Binding-site contacts:
Ligand atom C15 contacts residue LYS232 of chain 1.B at 4.0 Å.
Ligand atom C9 contacts residue PHE183 of chain 1.B at 3.9 Å (hydrophobic).
Ligand atom C9 contacts residue PHE277 of chain 1.B at 3.7 Å (hydrophobic).
Ligand atom C13 contacts residue PHE225 of chain 1.B at 4.1 Å (hydrophobic).
Ligand atom O14 contacts residue PHE225 of chain 1.B at 3.8 Å.
Ligand atom C8 contacts residue LEU180 of chain 1.B at 3.9 Å (hydrophobic).
Ligand atom C6 contacts residue CYS161 of chain 1.B at 4.1 Å (hydrophobic).
Ligand atom O22 contacts residue PHE169 of chain 1.B at 3.8 Å.
Ligand atom C1 contacts residue VAL175 of chain 1.B at 3.6 Å (hydrophobic).
Ligand atom C4 contacts residue PHE225 of chain 1.B at 3.9 Å (hydrophobic).
Ligand atom C5 contacts residue PHE169 of chain 1.B at 4.2 Å (hydrophobic).
Ligand atom C4 contacts residue PHE176 of chain 1.B at 4.1 Å (hydrophobic).
Ligand atom C10 contacts residue ILE222 of chain 1.B at 4.1 Å (hydrophobic).
Ligand atom C10 contacts residue PHE277 of chain 1.B at 3.9 Å (hydrophobic).
Ligand atom C18 contacts residue VAL175 of chain 1.B at 4.2 Å (hydrophobic).
Ligand atom O12 contacts residue PHE169 of chain 1.B at 3.3 Å.
Ligand atom O14 contacts residue PHE169 of chain 1.B at 4.1 Å.
Ligand atom O20 contacts residue PHE169 of chain 1.B at 3.8 Å.
Ligand atom C8 contacts residue SER157 of chain 1.B at 3.8 Å.
Ligand atom C2 contacts residue PHE225 of chain 1.B at 3.6 Å (hydrophobic).
Ligand atom O12 contacts residue PHE225 of chain 1.B at 3.8 Å.
Ligand atom C7 contacts residue PHE176 of chain 1.B at 3.6 Å (hydrophobic).
Ligand atom C4 contacts residue LEU179 of chain 1.B at 3.8 Å (hydrophobic).
Ligand atom C5 contacts residue PHE225 of chain 1.B at 3.8 Å (hydrophobic).
Ligand atom C9 contacts residue SER157 of chain 1.B at 4.0 Å.
Ligand atom C2 contacts residue VAL175 of chain 1.B at 4.0 Å (hydrophobic).
Ligand atom C5 contacts residue CYS161 of chain 1.B at 4.0 Å (hydrophobic).
Ligand atom C2 contacts residue PHE176 of chain 1.B at 3.7 Å (hydrophobic).
Ligand atom C2 contacts residue LEU179 of chain 1.B at 3.6 Å (hydrophobic).
Ligand atom C1 contacts residue PHE169 of chain 1.B at 4.0 Å (hydrophobic).
Ligand atom C19 contacts residue LYS167 of chain 1.B at 3.2 Å.
Ligand atom O20 contacts residue PHE225 of chain 1.B at 4.1 Å.
Ligand atom C3 contacts residue PHE225 of chain 1.B at 3.6 Å (hydrophobic).
Ligand atom C19 contacts residue LYS232 of chain 1.B at 3.4 Å.
Ligand atom C11 contacts residue ILE222 of chain 1.B at 4.1 Å (hydrophobic).
Ligand atom O20 contacts residue LYS167 of chain 1.B at 2.8 Å (salt-bridge).
Ligand atom C1 contacts residue PHE176 of chain 1.B at 3.3 Å (hydrophobic).
Ligand atom C3 contacts residue PHE176 of chain 1.B at 3.9 Å (hydrophobic).
Ligand atom C3 contacts residue PHE169 of chain 1.B at 3.7 Å (hydrophobic).
Ligand atom O22 contacts residue ASP173 of chain 1.B at 3.1 Å (salt-bridge).

A small-molecule ligand and the protein it binds are described below.
Small molecule (SMILES): OC[C@H]1O[C@H](O[C@H]2[C@H](O)[C@@H](O)[C@H](OCCCCCC3CCCCC3)O[C@@H]2CO)[C@H](O)[C@@H](O)[C@@H]1O

Sequence of chain 1.B:
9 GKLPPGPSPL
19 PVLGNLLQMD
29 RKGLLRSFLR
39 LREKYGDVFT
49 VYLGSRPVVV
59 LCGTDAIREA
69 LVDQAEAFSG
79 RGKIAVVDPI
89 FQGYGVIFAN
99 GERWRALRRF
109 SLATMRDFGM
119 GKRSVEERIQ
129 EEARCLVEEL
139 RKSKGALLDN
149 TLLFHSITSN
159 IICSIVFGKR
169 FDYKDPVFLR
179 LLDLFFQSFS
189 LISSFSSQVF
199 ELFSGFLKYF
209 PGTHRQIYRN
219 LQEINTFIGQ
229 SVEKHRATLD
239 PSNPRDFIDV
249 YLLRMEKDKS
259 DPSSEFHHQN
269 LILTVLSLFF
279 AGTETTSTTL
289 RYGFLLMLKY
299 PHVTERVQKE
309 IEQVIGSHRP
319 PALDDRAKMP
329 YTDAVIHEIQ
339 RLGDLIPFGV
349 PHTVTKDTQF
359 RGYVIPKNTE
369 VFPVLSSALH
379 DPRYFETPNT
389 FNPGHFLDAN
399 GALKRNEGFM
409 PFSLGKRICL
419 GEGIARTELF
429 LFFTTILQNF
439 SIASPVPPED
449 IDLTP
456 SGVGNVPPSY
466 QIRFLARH